Sequence of chain 1.A:
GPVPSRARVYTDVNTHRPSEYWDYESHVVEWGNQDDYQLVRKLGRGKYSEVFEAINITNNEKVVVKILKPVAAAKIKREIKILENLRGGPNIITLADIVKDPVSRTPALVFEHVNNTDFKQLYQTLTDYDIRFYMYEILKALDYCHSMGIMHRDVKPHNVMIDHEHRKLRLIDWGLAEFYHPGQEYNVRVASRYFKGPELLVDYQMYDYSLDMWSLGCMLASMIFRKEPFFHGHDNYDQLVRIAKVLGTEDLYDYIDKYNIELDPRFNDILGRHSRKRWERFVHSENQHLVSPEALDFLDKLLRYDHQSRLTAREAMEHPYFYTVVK

The small molecule below binds the protein below.
Small molecule (SMILES): Cc1ccc(O)c(C(=O)O)c1

Binding-site contacts:
Ligand atom C contacts residue VAL65 of chain 1.A at 4.0 Å (hydrophobic).
Ligand atom O1 contacts residue ASP174 of chain 1.A at 3.3 Å.
Ligand atom C2 contacts residue VAL65 of chain 1.A at 3.7 Å (hydrophobic).
Ligand atom O contacts residue ILE173 of chain 1.A at 4.0 Å.
Ligand atom C6 contacts residue LYS67 of chain 1.A at 3.7 Å.
Ligand atom O2 contacts residue LYS67 of chain 1.A at 4.0 Å.
Ligand atom C contacts residue ILE173 of chain 1.A at 4.2 Å (hydrophobic).
Ligand atom C3 contacts residue VAL52 of chain 1.A at 3.8 Å (hydrophobic).
Ligand atom C3 contacts residue ILE173 of chain 1.A at 3.8 Å (hydrophobic).
Ligand atom C7 contacts residue ILE94 of chain 1.A at 4.5 Å (hydrophobic).
Ligand atom O1 contacts residue LYS67 of chain 1.A at 2.7 Å (salt-bridge).
Ligand atom C4 contacts residue VAL52 of chain 1.A at 4.2 Å (hydrophobic).
Ligand atom C1 contacts residue VAL65 of chain 1.A at 3.9 Å (hydrophobic).
Ligand atom C contacts residue VAL115 of chain 1.A at 3.4 Å (hydrophobic).
Ligand atom C5 contacts residue PHE112 of chain 1.A at 4.4 Å (hydrophobic).
Ligand atom C1 contacts residue VAL115 of chain 1.A at 4.4 Å (hydrophobic).
Ligand atom C3 contacts residue VAL65 of chain 1.A at 4.2 Å (hydrophobic).
Ligand atom C5 contacts residue ASP174 of chain 1.A at 4.3 Å.
Ligand atom C contacts residue ILE94 of chain 1.A at 3.8 Å (hydrophobic).
Ligand atom C2 contacts residue VAL52 of chain 1.A at 4.4 Å (hydrophobic).
Ligand atom C6 contacts residue ILE173 of chain 1.A at 4.1 Å (hydrophobic).
Ligand atom C4 contacts residue ILE173 of chain 1.A at 3.6 Å (hydrophobic).
Ligand atom C6 contacts residue PHE112 of chain 1.A at 4.0 Å (hydrophobic).
Ligand atom C7 contacts residue PHE112 of chain 1.A at 4.0 Å (hydrophobic).
Ligand atom C contacts residue PHE112 of chain 1.A at 4.1 Å (hydrophobic).
Ligand atom C1 contacts residue ILE173 of chain 1.A at 4.0 Å (hydrophobic).
Ligand atom C2 contacts residue ILE173 of chain 1.A at 4.1 Å (hydrophobic).
Ligand atom C5 contacts residue ILE173 of chain 1.A at 3.7 Å (hydrophobic).
Ligand atom C6 contacts residue ASP174 of chain 1.A at 3.4 Å.
Ligand atom O2 contacts residue PHE112 of chain 1.A at 3.5 Å.
Ligand atom O contacts residue VAL52 of chain 1.A at 3.5 Å.
Ligand atom C7 contacts residue ILE173 of chain 1.A at 3.8 Å (hydrophobic).
Ligand atom O2 contacts residue ILE94 of chain 1.A at 4.4 Å.
Ligand atom O2 contacts residue ILE173 of chain 1.A at 3.9 Å.
Ligand atom C contacts residue GLU113 of chain 1.A at 4.3 Å.
Ligand atom O2 contacts residue ASP174 of chain 1.A at 3.0 Å (salt-bridge).